Binding-site contacts:
Ligand atom C6 contacts residue ILE105 of chain 1.A at 4.0 Å (hydrophobic).
Ligand atom CAZ contacts residue LEU51 of chain 1.A at 3.7 Å (hydrophobic).
Ligand atom CBB contacts residue LEU51 of chain 1.A at 3.8 Å (hydrophobic).
Ligand atom CAX contacts residue PRO41 of chain 1.A at 3.8 Å (hydrophobic).
Ligand atom CAA contacts residue VAL46 of chain 1.A at 3.9 Å (hydrophobic).
Ligand atom C5 contacts residue VAL46 of chain 1.A at 4.1 Å (hydrophobic).
Ligand atom CAA contacts residue PRO41 of chain 1.A at 3.4 Å (hydrophobic).
Ligand atom NAF contacts residue ASN99 of chain 1.A at 3.0 Å (h-bond).
Ligand atom CBG contacts residue ILE105 of chain 1.A at 4.1 Å (hydrophobic).
Ligand atom OAM contacts residue LEU53 of chain 1.A at 3.9 Å.
Ligand atom N1 contacts residue ILE105 of chain 1.A at 3.9 Å.
Ligand atom NAW contacts residue VAL46 of chain 1.A at 4.1 Å.
Ligand atom CAJ contacts residue LEU53 of chain 1.A at 3.8 Å (hydrophobic).
Ligand atom C4 contacts residue ILE105 of chain 1.A at 4.2 Å (hydrophobic).
Ligand atom CAI contacts residue LEU53 of chain 1.A at 3.5 Å (hydrophobic).
Ligand atom NAW contacts residue PRO41 of chain 1.A at 3.2 Å (h-bond).
Ligand atom N1 contacts residue ASN99 of chain 1.A at 2.9 Å (h-bond).
Ligand atom CAY contacts residue PRO41 of chain 1.A at 3.4 Å (hydrophobic).
Ligand atom CAZ contacts residue PRO41 of chain 1.A at 4.2 Å (hydrophobic).
Ligand atom CAG contacts residue ASN99 of chain 1.A at 3.8 Å.
Ligand atom CAA contacts residue PHE42 of chain 1.A at 3.6 Å (hydrophobic).
Ligand atom CAY contacts residue LEU51 of chain 1.A at 3.9 Å (hydrophobic).
Ligand atom CBC contacts residue LEU51 of chain 1.A at 3.9 Å (hydrophobic).
Ligand atom CBH contacts residue TRP40 of chain 1.A at 3.5 Å (hydrophobic).
Ligand atom CAL contacts residue ASN99 of chain 1.A at 3.5 Å.
Ligand atom CAX contacts residue LEU51 of chain 1.A at 4.0 Å (hydrophobic).
Ligand atom C2 contacts residue ASN99 of chain 1.A at 3.8 Å.
Ligand atom N3 contacts residue ILE105 of chain 1.A at 4.1 Å.
Ligand atom CBA contacts residue TRP40 of chain 1.A at 3.9 Å (hydrophobic).
Ligand atom CBH contacts residue ILE105 of chain 1.A at 4.1 Å (hydrophobic).
Ligand atom C6 contacts residue ASN99 of chain 1.A at 3.8 Å.
Ligand atom OBJ contacts residue TRP40 of chain 1.A at 4.0 Å.
Ligand atom CBA contacts residue LEU51 of chain 1.A at 3.7 Å (hydrophobic).
Ligand atom OBK contacts residue LEU51 of chain 1.A at 3.5 Å.
Ligand atom C2 contacts residue ILE105 of chain 1.A at 4.0 Å (hydrophobic).
Ligand atom NAF contacts residue ILE105 of chain 1.A at 4.1 Å.
Ligand atom N1 contacts residue TYR98 of chain 1.A at 4.0 Å.
Ligand atom CAG contacts residue TYR98 of chain 1.A at 4.0 Å (hydrophobic).
Ligand atom CAH contacts residue LEU53 of chain 1.A at 3.6 Å (hydrophobic).
Ligand atom NAF contacts residue TYR98 of chain 1.A at 3.8 Å.

The small molecule below binds the protein below.
Small molecule (SMILES): Cc1cnc(Nc2ccc(OCCN3CCCC3)cc2)nc1Nc1cccc(S(=O)(=O)NC(C)(C)C)c1

Sequence of chain 1.A:
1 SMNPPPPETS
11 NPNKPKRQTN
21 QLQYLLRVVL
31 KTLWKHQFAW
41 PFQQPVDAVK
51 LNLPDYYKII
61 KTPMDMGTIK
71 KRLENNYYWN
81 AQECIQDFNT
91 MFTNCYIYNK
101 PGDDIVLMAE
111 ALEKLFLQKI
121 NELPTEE